A small-molecule ligand and the protein it binds are described below.
Small molecule (SMILES): CC(=O)N[C@@H]1[C@@H](O)[C@H](O)[C@@H](CO)O[C@H]1O

Sequence of chain 1.A:
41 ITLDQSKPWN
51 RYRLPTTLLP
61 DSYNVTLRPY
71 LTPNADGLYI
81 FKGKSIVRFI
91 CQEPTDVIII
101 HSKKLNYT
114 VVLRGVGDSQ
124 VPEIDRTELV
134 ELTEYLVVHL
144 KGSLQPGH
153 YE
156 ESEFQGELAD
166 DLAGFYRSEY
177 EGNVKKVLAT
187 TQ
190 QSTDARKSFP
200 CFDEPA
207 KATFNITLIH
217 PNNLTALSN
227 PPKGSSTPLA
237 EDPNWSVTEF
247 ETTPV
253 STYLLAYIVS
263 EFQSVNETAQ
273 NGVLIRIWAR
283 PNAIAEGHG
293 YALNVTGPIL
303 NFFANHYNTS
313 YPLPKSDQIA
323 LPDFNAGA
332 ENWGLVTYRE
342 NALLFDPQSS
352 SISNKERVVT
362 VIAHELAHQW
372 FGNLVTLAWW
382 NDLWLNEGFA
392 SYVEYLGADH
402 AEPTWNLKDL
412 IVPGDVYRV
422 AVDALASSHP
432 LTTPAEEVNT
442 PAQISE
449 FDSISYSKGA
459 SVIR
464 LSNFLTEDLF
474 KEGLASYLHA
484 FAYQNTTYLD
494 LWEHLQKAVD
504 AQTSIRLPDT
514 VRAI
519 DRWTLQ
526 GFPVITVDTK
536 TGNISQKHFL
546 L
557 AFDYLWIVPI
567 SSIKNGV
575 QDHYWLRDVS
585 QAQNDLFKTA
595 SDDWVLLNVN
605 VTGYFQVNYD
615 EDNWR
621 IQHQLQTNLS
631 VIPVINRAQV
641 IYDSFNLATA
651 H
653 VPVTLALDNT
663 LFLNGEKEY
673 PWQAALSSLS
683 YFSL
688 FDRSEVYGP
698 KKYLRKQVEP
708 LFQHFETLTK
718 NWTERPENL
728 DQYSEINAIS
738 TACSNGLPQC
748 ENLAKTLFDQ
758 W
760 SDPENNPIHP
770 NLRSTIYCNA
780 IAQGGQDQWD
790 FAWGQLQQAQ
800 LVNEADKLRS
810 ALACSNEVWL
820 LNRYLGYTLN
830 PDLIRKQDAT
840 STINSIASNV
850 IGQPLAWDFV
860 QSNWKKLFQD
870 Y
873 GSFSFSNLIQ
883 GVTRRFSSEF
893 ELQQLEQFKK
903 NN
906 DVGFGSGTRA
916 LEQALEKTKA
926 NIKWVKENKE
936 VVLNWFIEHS

Binding-site contacts:
Ligand atom C1 contacts residue MSE292 of chain 1.A at 3.9 Å.
Ligand atom C8 contacts residue TYR293 of chain 1.A at 3.6 Å (hydrophobic).
Ligand atom C4 contacts residue ASN296 of chain 1.A at 3.9 Å.
Ligand atom O7 contacts residue TYR293 of chain 1.A at 3.5 Å.
Ligand atom O6 contacts residue ASN296 of chain 1.A at 4.1 Å.
Ligand atom C5 contacts residue ASN296 of chain 1.A at 3.2 Å.
Ligand atom O7 contacts residue LYS356 of chain 1.A at 4.1 Å.
Ligand atom C8 contacts residue LYS356 of chain 1.A at 3.8 Å.
Ligand atom C7 contacts residue ASN296 of chain 1.A at 3.9 Å.
Ligand atom C3 contacts residue MSE292 of chain 1.A at 4.3 Å.
Ligand atom O5 contacts residue ASN296 of chain 1.A at 1.9 Å (h-bond).
Ligand atom C7 contacts residue TYR293 of chain 1.A at 3.6 Å (hydrophobic).
Ligand atom C1 contacts residue ASN296 of chain 1.A at 1.4 Å.
Ligand atom C2 contacts residue ASN296 of chain 1.A at 2.4 Å.
Ligand atom N2 contacts residue ASN296 of chain 1.A at 3.2 Å (h-bond).
Ligand atom O7 contacts residue PHE346 of chain 1.A at 4.2 Å.
Ligand atom N2 contacts residue TYR293 of chain 1.A at 4.5 Å.
Ligand atom C6 contacts residue ASN296 of chain 1.A at 4.1 Å.
Ligand atom C7 contacts residue LYS356 of chain 1.A at 4.4 Å.
Ligand atom C2 contacts residue MSE292 of chain 1.A at 4.3 Å.
Ligand atom C3 contacts residue ASN296 of chain 1.A at 3.7 Å.
Ligand atom N2 contacts residue MSE292 of chain 1.A at 4.1 Å.
Ligand atom C8 contacts residue ASN296 of chain 1.A at 4.0 Å.